The protein below binds the small molecule below.
Small molecule (SMILES): CC(=O)N[C@@H]1[C@@H](O)[C@H](O)[C@@H](CO)O[C@H]1O

Binding-site contacts:
Ligand atom C3 contacts residue ASN69 of chain 1.LA at 3.8 Å.
Ligand atom C7 contacts residue ASN69 of chain 1.LA at 3.5 Å.
Ligand atom C5 contacts residue ASN69 of chain 1.LA at 3.6 Å.
Ligand atom O5 contacts residue ASN69 of chain 1.LA at 2.2 Å (h-bond).
Ligand atom C2 contacts residue ASN69 of chain 1.LA at 2.5 Å.
Ligand atom C8 contacts residue ASN69 of chain 1.LA at 3.8 Å.
Ligand atom C4 contacts residue ASN69 of chain 1.LA at 4.2 Å.
Ligand atom C1 contacts residue ASN69 of chain 1.LA at 1.4 Å.
Ligand atom O7 contacts residue ASN69 of chain 1.LA at 4.4 Å.
Ligand atom N2 contacts residue ASN69 of chain 1.LA at 2.6 Å (h-bond).

Sequence of chain 1.LA:
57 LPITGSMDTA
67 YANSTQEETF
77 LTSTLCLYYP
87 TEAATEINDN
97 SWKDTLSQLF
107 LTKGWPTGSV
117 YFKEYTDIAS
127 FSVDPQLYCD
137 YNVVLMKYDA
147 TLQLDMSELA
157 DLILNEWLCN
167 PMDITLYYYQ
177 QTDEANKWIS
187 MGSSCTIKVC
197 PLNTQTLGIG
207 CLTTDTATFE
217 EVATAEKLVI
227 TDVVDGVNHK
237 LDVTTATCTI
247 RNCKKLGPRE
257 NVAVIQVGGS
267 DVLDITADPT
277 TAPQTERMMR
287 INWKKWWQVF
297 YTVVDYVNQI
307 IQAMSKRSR